Sequence of chain 1.A:
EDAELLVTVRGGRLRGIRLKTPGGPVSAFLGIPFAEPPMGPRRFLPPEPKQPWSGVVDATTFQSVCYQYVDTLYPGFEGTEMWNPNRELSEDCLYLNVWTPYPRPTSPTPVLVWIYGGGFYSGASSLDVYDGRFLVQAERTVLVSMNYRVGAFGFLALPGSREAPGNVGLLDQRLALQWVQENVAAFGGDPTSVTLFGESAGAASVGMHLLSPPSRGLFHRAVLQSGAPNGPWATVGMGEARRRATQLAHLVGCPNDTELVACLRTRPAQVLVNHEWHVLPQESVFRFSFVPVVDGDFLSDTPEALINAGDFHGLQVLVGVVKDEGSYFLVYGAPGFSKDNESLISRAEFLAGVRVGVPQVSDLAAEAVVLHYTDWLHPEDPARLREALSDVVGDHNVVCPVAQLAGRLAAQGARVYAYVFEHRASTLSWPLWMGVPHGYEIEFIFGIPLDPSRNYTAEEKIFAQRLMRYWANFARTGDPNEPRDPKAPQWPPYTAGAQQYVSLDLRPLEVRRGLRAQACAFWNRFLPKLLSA

Binding-site contacts:
Ligand atom C3 contacts residue GLY344 of chain 1.A at 4.0 Å.
Ligand atom O5 contacts residue ASN349 of chain 1.A at 2.4 Å (h-bond).
Ligand atom C4 contacts residue GLY344 of chain 1.A at 4.4 Å.
Ligand atom O7 contacts residue PRO343 of chain 1.A at 3.5 Å.
Ligand atom C3 contacts residue ASN349 of chain 1.A at 3.8 Å.
Ligand atom O5 contacts residue SER346 of chain 1.A at 3.4 Å.
Ligand atom C5 contacts residue ASN349 of chain 1.A at 3.6 Å.
Ligand atom C2 contacts residue ASN349 of chain 1.A at 2.4 Å.
Ligand atom C4 contacts residue ASN349 of chain 1.A at 4.2 Å.
Ligand atom O4 contacts residue GLY344 of chain 1.A at 4.1 Å.
Ligand atom C2 contacts residue GLY344 of chain 1.A at 4.4 Å.
Ligand atom C8 contacts residue ASN349 of chain 1.A at 4.0 Å.
Ligand atom O5 contacts residue SER346 of chain 1.A at 3.8 Å.
Ligand atom C6 contacts residue PHE345 of chain 1.A at 3.9 Å (hydrophobic).
Ligand atom C7 contacts residue ASN349 of chain 1.A at 3.6 Å.
Ligand atom C8 contacts residue PHE345 of chain 1.A at 3.8 Å (hydrophobic).
Ligand atom C6 contacts residue SER346 of chain 1.A at 3.8 Å.
Ligand atom C8 contacts residue ALA342 of chain 1.A at 4.2 Å (hydrophobic).
Ligand atom C7 contacts residue PRO343 of chain 1.A at 4.5 Å (hydrophobic).
Ligand atom C1 contacts residue ASN349 of chain 1.A at 1.4 Å.
Ligand atom C5 contacts residue GLY344 of chain 1.A at 4.0 Å.
Ligand atom C6 contacts residue SER346 of chain 1.A at 3.8 Å.
Ligand atom C1 contacts residue SER346 of chain 1.A at 4.1 Å.
Ligand atom N2 contacts residue ASN349 of chain 1.A at 2.9 Å (h-bond).
Ligand atom C5 contacts residue ASN349 of chain 1.A at 4.3 Å.
Ligand atom O7 contacts residue ASN349 of chain 1.A at 4.5 Å.
Ligand atom O5 contacts residue GLY344 of chain 1.A at 4.5 Å.
Ligand atom O7 contacts residue ALA342 of chain 1.A at 4.5 Å.
Ligand atom C5 contacts residue SER346 of chain 1.A at 3.9 Å.
Ligand atom C5 contacts residue SER346 of chain 1.A at 4.3 Å.
Ligand atom C6 contacts residue ASN349 of chain 1.A at 4.2 Å.
Ligand atom C1 contacts residue GLY344 of chain 1.A at 4.0 Å.
Ligand atom C5 contacts residue PHE345 of chain 1.A at 4.2 Å (hydrophobic).
Ligand atom C6 contacts residue ASP348 of chain 1.A at 3.9 Å.
Ligand atom O7 contacts residue GLY344 of chain 1.A at 2.8 Å (h-bond).
Ligand atom C8 contacts residue GLY344 of chain 1.A at 4.1 Å.
Ligand atom C7 contacts residue GLY344 of chain 1.A at 3.6 Å.

This small molecule binds to this protein.
Small molecule (SMILES): CC(=O)N[C@H]1[C@H](O[C@H]2[C@H](O)[C@@H](NC(C)=O)CO[C@@H]2CO[C@@H]2O[C@@H](C)[C@@H](O)[C@@H](O)[C@@H]2O)O[C@H](CO)[C@@H](O)[C@@H]1O